Sequence of chain 1.A:
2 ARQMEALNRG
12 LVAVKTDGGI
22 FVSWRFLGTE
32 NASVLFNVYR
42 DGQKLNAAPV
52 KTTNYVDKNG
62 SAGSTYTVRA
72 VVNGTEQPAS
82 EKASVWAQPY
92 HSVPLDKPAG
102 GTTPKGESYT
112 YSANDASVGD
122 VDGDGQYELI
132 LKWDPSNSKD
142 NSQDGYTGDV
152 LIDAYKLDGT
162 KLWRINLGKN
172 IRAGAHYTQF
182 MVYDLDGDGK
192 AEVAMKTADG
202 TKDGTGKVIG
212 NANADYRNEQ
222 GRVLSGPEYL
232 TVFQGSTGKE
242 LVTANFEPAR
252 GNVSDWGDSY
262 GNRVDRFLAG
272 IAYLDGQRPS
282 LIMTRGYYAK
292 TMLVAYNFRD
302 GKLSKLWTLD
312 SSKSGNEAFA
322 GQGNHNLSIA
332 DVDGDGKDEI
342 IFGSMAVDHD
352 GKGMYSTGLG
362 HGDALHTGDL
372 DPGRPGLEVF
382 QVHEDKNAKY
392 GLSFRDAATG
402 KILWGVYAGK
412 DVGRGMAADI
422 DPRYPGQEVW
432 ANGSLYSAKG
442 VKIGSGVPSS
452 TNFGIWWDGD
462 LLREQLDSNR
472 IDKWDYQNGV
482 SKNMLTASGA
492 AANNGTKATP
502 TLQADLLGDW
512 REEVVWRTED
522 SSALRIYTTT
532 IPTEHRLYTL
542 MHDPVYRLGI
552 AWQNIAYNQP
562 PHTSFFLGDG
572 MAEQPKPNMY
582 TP

Binding-site contacts:
Ligand atom O4 contacts residue GLY496 of chain 1.A at 3.5 Å.
Ligand atom O1 contacts residue ASN495 of chain 1.A at 3.4 Å (h-bond).
Ligand atom C5 contacts residue RAM1 of chain 1.N at 3.8 Å.
Ligand atom O3 contacts residue LYS498 of chain 1.A at 3.7 Å.
Ligand atom C2 contacts residue ASN495 of chain 1.A at 4.3 Å.
Ligand atom C3 contacts residue THR497 of chain 1.A at 3.7 Å.
Ligand atom C2 contacts residue TYR558 of chain 1.A at 3.8 Å (hydrophobic).
Ligand atom O3 contacts residue THR497 of chain 1.A at 2.8 Å (h-bond).
Ligand atom C3 contacts residue LYS498 of chain 1.A at 3.8 Å.
Ligand atom O1 contacts residue RAM1 of chain 1.N at 3.8 Å.
Ligand atom O2 contacts residue TYR558 of chain 1.A at 3.0 Å (h-bond).
Ligand atom C1 contacts residue RAM1 of chain 1.N at 4.4 Å.
Ligand atom C6 contacts residue RAM1 of chain 1.N at 3.7 Å.
Ligand atom C5 contacts residue GLY496 of chain 1.A at 4.2 Å.
Ligand atom O1 contacts residue ALA176 of chain 1.A at 4.5 Å.
Ligand atom C1 contacts residue TYR558 of chain 1.A at 4.3 Å (hydrophobic).
Ligand atom O4 contacts residue ASN495 of chain 1.A at 3.8 Å.
Ligand atom O4 contacts residue THR497 of chain 1.A at 3.0 Å (h-bond).
Ligand atom O3 contacts residue ASN495 of chain 1.A at 4.3 Å.
Ligand atom C4 contacts residue GLY496 of chain 1.A at 4.3 Å.
Ligand atom C2 contacts residue LYS498 of chain 1.A at 4.0 Å.
Ligand atom C1 contacts residue ASN495 of chain 1.A at 4.2 Å.
Ligand atom C3 contacts residue ASN495 of chain 1.A at 3.5 Å.
Ligand atom O5 contacts residue RAM1 of chain 1.N at 3.8 Å.
Ligand atom C5 contacts residue ASN495 of chain 1.A at 3.9 Å.
Ligand atom C4 contacts residue THR497 of chain 1.A at 4.1 Å.
Ligand atom O1 contacts residue LYS498 of chain 1.A at 4.4 Å.
Ligand atom C4 contacts residue ASN495 of chain 1.A at 3.9 Å.

This protein binds this small molecule.
Small molecule (SMILES): C[C@@H]1O[C@@H](O)[C@H](O)[C@H](O)[C@H]1O